This protein binds this small molecule.
Small molecule (SMILES): CC(=O)N[C@@H](Cc1ccc(C(=N)N)cc1)C(=O)N[C@H](C(=O)N[C@H](C=O)Cc1ccc[n+](C)c1)C1CCCCC1

Sequence of chain 1.B:
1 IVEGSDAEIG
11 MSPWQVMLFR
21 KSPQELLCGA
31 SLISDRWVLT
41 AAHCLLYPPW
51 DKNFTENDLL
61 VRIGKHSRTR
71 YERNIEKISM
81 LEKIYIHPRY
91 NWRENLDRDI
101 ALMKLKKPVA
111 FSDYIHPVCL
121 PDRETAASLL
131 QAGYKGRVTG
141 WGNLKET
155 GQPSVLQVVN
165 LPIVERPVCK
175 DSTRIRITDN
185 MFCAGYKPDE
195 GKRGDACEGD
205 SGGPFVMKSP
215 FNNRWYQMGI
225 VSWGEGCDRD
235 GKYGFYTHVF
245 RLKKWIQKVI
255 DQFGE

Binding-site contacts:
Ligand atom C9 contacts residue SER205 of chain 1.B at 3.2 Å.
Ligand atom C contacts residue GLY228 of chain 1.B at 3.6 Å.
Ligand atom CH3 contacts residue HIS43 of chain 1.B at 3.3 Å.
Ligand atom N3 contacts residue ASP199 of chain 1.B at 3.0 Å (salt-bridge).
Ligand atom N2 contacts residue ASP199 of chain 1.B at 3.1 Å (salt-bridge).
Ligand atom C5 contacts residue TRP227 of chain 1.B at 3.6 Å (hydrophobic).
Ligand atom C4 contacts residue GLU146 of chain 1.B at 3.7 Å.
Ligand atom N2 contacts residue ALA200 of chain 1.B at 2.8 Å (h-bond).
Ligand atom N3 contacts residue GLY238 of chain 1.B at 3.7 Å.
Ligand atom C10 contacts residue ASP199 of chain 1.B at 3.5 Å.
Ligand atom C4 contacts residue CYS231 of chain 1.B at 3.8 Å (hydrophobic).
Ligand atom C5 contacts residue VAL225 of chain 1.B at 3.7 Å (hydrophobic).
Ligand atom C7 contacts residue GLY230 of chain 1.B at 3.8 Å.
Ligand atom C6 contacts residue GLU202 of chain 1.B at 3.7 Å.
Ligand atom C4 contacts residue SER226 of chain 1.B at 3.6 Å.
Ligand atom C3 contacts residue TRP227 of chain 1.B at 3.8 Å (hydrophobic).
Ligand atom C9 contacts residue ILE179 of chain 1.B at 3.6 Å (hydrophobic).
Ligand atom C5 contacts residue GLY228 of chain 1.B at 3.9 Å.
Ligand atom C4 contacts residue SER205 of chain 1.B at 3.8 Å.
Ligand atom C5 contacts residue GLU202 of chain 1.B at 3.5 Å.
Ligand atom CA contacts residue GLY228 of chain 1.B at 3.5 Å.
Ligand atom C4 contacts residue TRP227 of chain 1.B at 3.8 Å (hydrophobic).
Ligand atom C10 contacts residue GLU94 of chain 1.B at 3.4 Å.
Ligand atom N3 contacts residue TRP227 of chain 1.B at 3.8 Å.
Ligand atom O contacts residue LEU96 of chain 1.B at 3.7 Å.
Ligand atom C10 contacts residue ALA200 of chain 1.B at 3.5 Å (hydrophobic).
Ligand atom N3 contacts residue ALA200 of chain 1.B at 3.7 Å.
Ligand atom O contacts residue GLY228 of chain 1.B at 2.9 Å (h-bond).
Ligand atom O contacts residue GLU229 of chain 1.B at 3.8 Å.
Ligand atom C7 contacts residue CYS201 of chain 1.B at 3.8 Å (hydrophobic).
Ligand atom N contacts residue GLY228 of chain 1.B at 2.7 Å (h-bond).
Ligand atom CA contacts residue GLY228 of chain 1.B at 3.7 Å.
Ligand atom N2 contacts residue GLY230 of chain 1.B at 3.6 Å (h-bond).
Ligand atom C3 contacts residue SER205 of chain 1.B at 3.8 Å.
Ligand atom O contacts residue TRP227 of chain 1.B at 3.3 Å.
Ligand atom C5 contacts residue GLY228 of chain 1.B at 3.6 Å.
Ligand atom CA contacts residue SER226 of chain 1.B at 3.9 Å.
Ligand atom C8 contacts residue GLU202 of chain 1.B at 3.8 Å.
Ligand atom C4 contacts residue TRP227 of chain 1.B at 3.5 Å (hydrophobic).
Ligand atom C3 contacts residue LEU96 of chain 1.B at 3.8 Å (hydrophobic).